Sequence of chain 1.B:
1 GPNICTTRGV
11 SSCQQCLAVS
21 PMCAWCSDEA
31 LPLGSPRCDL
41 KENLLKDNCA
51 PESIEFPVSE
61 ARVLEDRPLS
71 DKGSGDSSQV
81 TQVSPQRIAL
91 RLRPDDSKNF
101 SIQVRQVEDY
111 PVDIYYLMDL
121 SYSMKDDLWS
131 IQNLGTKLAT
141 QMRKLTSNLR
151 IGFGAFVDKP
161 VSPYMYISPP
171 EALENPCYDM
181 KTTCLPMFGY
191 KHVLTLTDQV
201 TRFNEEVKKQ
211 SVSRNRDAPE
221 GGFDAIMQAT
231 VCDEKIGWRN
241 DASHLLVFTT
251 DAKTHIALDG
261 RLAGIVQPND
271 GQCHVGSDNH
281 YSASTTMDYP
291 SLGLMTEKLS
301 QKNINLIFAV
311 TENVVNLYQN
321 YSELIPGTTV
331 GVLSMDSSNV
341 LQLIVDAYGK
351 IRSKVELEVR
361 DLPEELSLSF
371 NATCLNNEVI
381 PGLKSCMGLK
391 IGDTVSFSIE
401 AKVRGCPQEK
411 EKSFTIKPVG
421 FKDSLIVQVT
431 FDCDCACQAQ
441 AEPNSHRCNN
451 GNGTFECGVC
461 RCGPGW

Sequence of chain 1.A:
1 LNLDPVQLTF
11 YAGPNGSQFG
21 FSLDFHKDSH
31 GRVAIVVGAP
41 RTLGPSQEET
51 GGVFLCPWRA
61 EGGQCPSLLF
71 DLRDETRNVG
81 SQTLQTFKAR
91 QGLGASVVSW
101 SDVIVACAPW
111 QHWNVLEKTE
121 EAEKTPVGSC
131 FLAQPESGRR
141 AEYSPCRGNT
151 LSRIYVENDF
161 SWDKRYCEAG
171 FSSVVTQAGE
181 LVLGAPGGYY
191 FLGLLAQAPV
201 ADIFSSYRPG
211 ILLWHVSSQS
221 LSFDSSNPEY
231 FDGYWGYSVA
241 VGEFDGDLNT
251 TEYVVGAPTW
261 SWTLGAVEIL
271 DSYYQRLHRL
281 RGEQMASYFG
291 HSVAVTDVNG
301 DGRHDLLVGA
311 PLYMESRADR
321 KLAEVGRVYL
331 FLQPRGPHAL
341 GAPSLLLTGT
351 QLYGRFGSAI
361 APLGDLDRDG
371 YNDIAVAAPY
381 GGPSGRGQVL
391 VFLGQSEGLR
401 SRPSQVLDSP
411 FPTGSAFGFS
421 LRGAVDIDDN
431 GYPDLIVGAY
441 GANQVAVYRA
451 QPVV

Binding-site contacts:
Ligand atom O5 contacts residue ASN320 of chain 1.B at 2.3 Å (h-bond).
Ligand atom C8 contacts residue LEU317 of chain 1.B at 3.6 Å (hydrophobic).
Ligand atom C6 contacts residue ARG281 of chain 1.A at 3.9 Å.
Ligand atom C8 contacts residue TRP262 of chain 1.A at 4.0 Å (hydrophobic).
Ligand atom C5 contacts residue ASN320 of chain 1.B at 3.6 Å.
Ligand atom C7 contacts residue ASN316 of chain 1.B at 4.3 Å.
Ligand atom O7 contacts residue LEU317 of chain 1.B at 4.3 Å.
Ligand atom N2 contacts residue ASN320 of chain 1.B at 3.0 Å (h-bond).
Ligand atom C7 contacts residue ASN320 of chain 1.B at 3.2 Å.
Ligand atom O7 contacts residue TRP262 of chain 1.A at 4.3 Å.
Ligand atom N2 contacts residue ASN316 of chain 1.B at 4.2 Å.
Ligand atom C8 contacts residue ASN316 of chain 1.B at 4.0 Å.
Ligand atom O6 contacts residue ARG281 of chain 1.A at 3.4 Å.
Ligand atom O7 contacts residue ASN320 of chain 1.B at 2.9 Å (h-bond).
Ligand atom C7 contacts residue LEU317 of chain 1.B at 4.1 Å (hydrophobic).
Ligand atom O6 contacts residue ARG281 of chain 1.A at 4.2 Å.
Ligand atom C2 contacts residue ASN320 of chain 1.B at 2.5 Å.
Ligand atom C4 contacts residue ASN320 of chain 1.B at 4.2 Å.
Ligand atom C1 contacts residue ASN320 of chain 1.B at 1.4 Å.
Ligand atom O7 contacts residue MET285 of chain 1.A at 3.4 Å (h-bond).
Ligand atom C8 contacts residue ASN320 of chain 1.B at 4.5 Å.
Ligand atom C3 contacts residue ASN320 of chain 1.B at 3.8 Å.
Ligand atom C1 contacts residue ASN316 of chain 1.B at 4.1 Å.
Ligand atom C6 contacts residue ARG281 of chain 1.A at 3.7 Å.

This small molecule binds to this protein.
Small molecule (SMILES): CC(=O)N[C@H]1[C@H](O[C@H]2[C@H](O)[C@@H](NC(C)=O)CO[C@@H]2CO)O[C@H](CO)[C@@H](O[C@@H]2O[C@H](CO[C@H]3O[C@H](CO)[C@@H](O)[C@H](O)[C@@H]3O)[C@@H](O)[C@H](O[C@H]3O[C@H](CO)[C@@H](O)[C@H](O)[C@@H]3O)[C@@H]2O)[C@@H]1O